Binding-site contacts:
Ligand atom O7 contacts residue TRP576 of chain 1.A at 4.3 Å.
Ligand atom O7 contacts residue ASN414 of chain 1.A at 3.9 Å.
Ligand atom O5 contacts residue ASN414 of chain 1.A at 2.4 Å (h-bond).
Ligand atom C8 contacts residue ILE418 of chain 1.A at 4.2 Å (hydrophobic).
Ligand atom C4 contacts residue ASN414 of chain 1.A at 4.2 Å.
Ligand atom C8 contacts residue PHE267 of chain 1.A at 3.5 Å (hydrophobic).
Ligand atom C2 contacts residue ASN414 of chain 1.A at 2.4 Å.
Ligand atom C7 contacts residue TRP576 of chain 1.A at 4.4 Å (hydrophobic).
Ligand atom C1 contacts residue ASN414 of chain 1.A at 1.4 Å.
Ligand atom C5 contacts residue ASN414 of chain 1.A at 3.7 Å.
Ligand atom N2 contacts residue ASN414 of chain 1.A at 2.9 Å (h-bond).
Ligand atom C7 contacts residue ASN414 of chain 1.A at 3.6 Å.
Ligand atom N2 contacts residue GLU415 of chain 1.A at 4.5 Å.
Ligand atom C3 contacts residue ASN414 of chain 1.A at 3.8 Å.
Ligand atom C8 contacts residue TRP576 of chain 1.A at 3.5 Å (hydrophobic).

A small-molecule ligand and the protein it binds are described below.
Small molecule (SMILES): CC(=O)N[C@@H]1[C@@H](O)[C@H](O)[C@@H](CO)O[C@H]1O

Sequence of chain 1.A:
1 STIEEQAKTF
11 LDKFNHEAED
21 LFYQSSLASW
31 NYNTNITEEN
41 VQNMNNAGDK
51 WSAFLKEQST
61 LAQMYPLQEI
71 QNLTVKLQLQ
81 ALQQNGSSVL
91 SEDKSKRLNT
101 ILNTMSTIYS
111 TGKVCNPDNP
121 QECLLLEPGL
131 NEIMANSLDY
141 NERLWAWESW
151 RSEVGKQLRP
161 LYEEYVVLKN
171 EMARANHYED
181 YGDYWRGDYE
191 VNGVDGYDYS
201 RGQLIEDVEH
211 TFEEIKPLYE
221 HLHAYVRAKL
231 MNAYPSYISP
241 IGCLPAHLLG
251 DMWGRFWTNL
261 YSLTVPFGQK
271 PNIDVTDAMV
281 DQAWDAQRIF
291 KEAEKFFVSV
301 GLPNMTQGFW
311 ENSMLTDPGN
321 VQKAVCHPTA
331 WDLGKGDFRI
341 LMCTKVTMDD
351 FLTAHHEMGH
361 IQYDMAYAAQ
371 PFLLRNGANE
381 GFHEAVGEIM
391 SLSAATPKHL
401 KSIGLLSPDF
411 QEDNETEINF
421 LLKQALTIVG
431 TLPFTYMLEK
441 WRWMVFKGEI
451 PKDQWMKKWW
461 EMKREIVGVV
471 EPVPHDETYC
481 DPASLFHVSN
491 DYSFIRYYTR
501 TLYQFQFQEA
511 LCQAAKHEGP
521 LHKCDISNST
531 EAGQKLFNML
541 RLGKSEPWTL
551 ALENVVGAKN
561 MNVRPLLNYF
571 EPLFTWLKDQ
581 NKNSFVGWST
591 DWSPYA